Sequence of chain 8.F:
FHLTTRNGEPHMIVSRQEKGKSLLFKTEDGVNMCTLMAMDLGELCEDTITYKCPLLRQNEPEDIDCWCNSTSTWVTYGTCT

This small molecule binds to this protein.
Small molecule (SMILES): CC(=O)N[C@@H]1[C@@H](O)[C@H](O)[C@@H](CO)O[C@H]1O

Binding-site contacts:
Ligand atom C5 contacts residue MET33 of chain 8.F at 3.7 Å (hydrophobic).
Ligand atom O1 contacts residue ASN69 of chain 8.F at 2.1 Å (h-bond).
Ligand atom O6 contacts residue NAG1 of chain 8.DA at 3.0 Å.
Ligand atom N2 contacts residue ASN69 of chain 8.F at 4.3 Å.
Ligand atom C8 contacts residue ASN69 of chain 8.F at 3.4 Å.
Ligand atom O7 contacts residue ASN69 of chain 8.F at 3.8 Å.
Ligand atom O3 contacts residue VAL31 of chain 8.F at 3.6 Å.
Ligand atom C4 contacts residue VAL31 of chain 8.F at 3.8 Å (hydrophobic).
Ligand atom O1 contacts residue VAL31 of chain 8.F at 3.4 Å (h-bond).
Ligand atom C5 contacts residue NAG1 of chain 8.DA at 4.3 Å.
Ligand atom O5 contacts residue ASN69 of chain 8.F at 2.8 Å (h-bond).
Ligand atom O1 contacts residue SER70 of chain 8.F at 4.2 Å.
Ligand atom C4 contacts residue NAG1 of chain 8.DA at 3.2 Å.
Ligand atom O4 contacts residue NAG1 of chain 8.DA at 3.0 Å.
Ligand atom C2 contacts residue ASN69 of chain 8.F at 4.2 Å.
Ligand atom C6 contacts residue NAG1 of chain 8.DA at 4.3 Å.
Ligand atom C7 contacts residue ASN69 of chain 8.F at 3.8 Å.
Ligand atom C6 contacts residue LEU24 of chain 8.F at 4.5 Å (hydrophobic).
Ligand atom C6 contacts residue ASN69 of chain 8.F at 4.4 Å.
Ligand atom C2 contacts residue VAL31 of chain 8.F at 4.0 Å (hydrophobic).
Ligand atom C8 contacts residue ARG57 of chain 8.F at 4.2 Å.
Ligand atom C3 contacts residue NAG1 of chain 8.DA at 3.7 Å.
Ligand atom C3 contacts residue VAL31 of chain 8.F at 3.0 Å (hydrophobic).
Ligand atom O3 contacts residue NAG1 of chain 8.DA at 2.6 Å (h-bond).
Ligand atom C8 contacts residue SER70 of chain 8.F at 3.7 Å.
Ligand atom C1 contacts residue VAL31 of chain 8.F at 4.3 Å (hydrophobic).
Ligand atom C7 contacts residue SER70 of chain 8.F at 4.4 Å.
Ligand atom O1 contacts residue MET33 of chain 8.F at 3.9 Å.
Ligand atom C5 contacts residue ASN69 of chain 8.F at 3.7 Å.
Ligand atom C6 contacts residue MET33 of chain 8.F at 3.5 Å (hydrophobic).
Ligand atom O4 contacts residue VAL31 of chain 8.F at 3.3 Å.
Ligand atom N2 contacts residue VAL31 of chain 8.F at 4.0 Å.
Ligand atom C5 contacts residue VAL31 of chain 8.F at 4.2 Å (hydrophobic).
Ligand atom O5 contacts residue MET33 of chain 8.F at 4.2 Å.
Ligand atom C1 contacts residue ASN69 of chain 8.F at 2.7 Å.